Binding-site contacts:
Ligand atom C5 contacts residue GLN118 of chain 1.A at 4.5 Å.
Ligand atom C7 contacts residue ASN115 of chain 1.A at 3.6 Å.
Ligand atom O7 contacts residue ASN115 of chain 1.A at 3.8 Å.
Ligand atom O6 contacts residue GLN118 of chain 1.A at 3.3 Å (h-bond).
Ligand atom C5 contacts residue ASN115 of chain 1.A at 3.7 Å.
Ligand atom C3 contacts residue ASN115 of chain 1.A at 3.8 Å.
Ligand atom C1 contacts residue GLN118 of chain 1.A at 4.3 Å.
Ligand atom O6 contacts residue ARG143 of chain 1.A at 4.2 Å.
Ligand atom C8 contacts residue ASN8 of chain 1.A at 3.2 Å.
Ligand atom C6 contacts residue GLN118 of chain 1.A at 4.3 Å.
Ligand atom N2 contacts residue ASN115 of chain 1.A at 2.9 Å (h-bond).
Ligand atom O6 contacts residue SER117 of chain 1.A at 4.0 Å.
Ligand atom C5 contacts residue SER117 of chain 1.A at 3.2 Å.
Ligand atom N2 contacts residue ASN8 of chain 1.A at 4.1 Å.
Ligand atom C1 contacts residue SER117 of chain 1.A at 3.5 Å.
Ligand atom O7 contacts residue ASN8 of chain 1.A at 4.2 Å.
Ligand atom C2 contacts residue ASN115 of chain 1.A at 2.5 Å.
Ligand atom O5 contacts residue GLN118 of chain 1.A at 3.5 Å (h-bond).
Ligand atom O5 contacts residue ASN115 of chain 1.A at 2.4 Å (h-bond).
Ligand atom C7 contacts residue ASN8 of chain 1.A at 3.7 Å.
Ligand atom C1 contacts residue ASN115 of chain 1.A at 1.4 Å.
Ligand atom C6 contacts residue PHE248 of chain 1.A at 4.3 Å (hydrophobic).
Ligand atom O6 contacts residue PHE248 of chain 1.A at 3.1 Å.
Ligand atom O7 contacts residue GLN7 of chain 1.A at 3.8 Å.
Ligand atom C6 contacts residue SER117 of chain 1.A at 3.2 Å.
Ligand atom C6 contacts residue ARG143 of chain 1.A at 3.9 Å.
Ligand atom C4 contacts residue ASN115 of chain 1.A at 4.2 Å.
Ligand atom O5 contacts residue SER117 of chain 1.A at 2.8 Å (h-bond).

Sequence of chain 1.A:
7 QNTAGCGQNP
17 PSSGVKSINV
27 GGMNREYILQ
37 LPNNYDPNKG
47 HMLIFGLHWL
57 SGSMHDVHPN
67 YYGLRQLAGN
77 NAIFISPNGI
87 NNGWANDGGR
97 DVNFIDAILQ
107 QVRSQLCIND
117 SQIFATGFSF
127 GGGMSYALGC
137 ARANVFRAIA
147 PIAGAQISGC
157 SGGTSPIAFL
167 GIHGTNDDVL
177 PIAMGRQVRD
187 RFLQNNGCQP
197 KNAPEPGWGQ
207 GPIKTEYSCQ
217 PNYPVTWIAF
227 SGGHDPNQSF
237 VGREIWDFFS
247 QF

This small molecule binds to this protein.
Small molecule (SMILES): CC(=O)N[C@H]1[C@H](O[C@H]2[C@H](O)[C@@H](NC(C)=O)CO[C@@H]2CO)O[C@H](CO)[C@@H](O)[C@@H]1O